Sequence of chain 1.A:
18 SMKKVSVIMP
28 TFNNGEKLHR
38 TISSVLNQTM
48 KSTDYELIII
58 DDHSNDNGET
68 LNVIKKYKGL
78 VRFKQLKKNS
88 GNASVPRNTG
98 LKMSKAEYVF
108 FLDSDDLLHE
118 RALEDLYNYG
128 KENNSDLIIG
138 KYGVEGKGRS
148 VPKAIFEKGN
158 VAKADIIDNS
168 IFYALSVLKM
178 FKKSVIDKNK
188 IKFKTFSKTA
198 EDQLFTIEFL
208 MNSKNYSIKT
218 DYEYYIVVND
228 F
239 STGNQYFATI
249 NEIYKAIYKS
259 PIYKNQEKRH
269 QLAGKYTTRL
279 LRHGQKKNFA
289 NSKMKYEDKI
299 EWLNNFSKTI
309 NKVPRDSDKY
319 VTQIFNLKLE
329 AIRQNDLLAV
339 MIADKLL

Binding-site contacts:
Ligand atom CAW contacts residue HIS281 of chain 1.A at 3.6 Å.
Ligand atom CAS contacts residue ARG280 of chain 1.A at 3.4 Å.
Ligand atom OAB contacts residue PRO149 of chain 1.A at 3.6 Å.
Ligand atom CAS contacts residue TYR170 of chain 1.A at 3.3 Å (hydrophobic).
Ligand atom OAB contacts residue ALA171 of chain 1.A at 3.8 Å.
Ligand atom OAL contacts residue TYR170 of chain 1.A at 3.5 Å.
Ligand atom OAL contacts residue ARG280 of chain 1.A at 3.5 Å.
Ligand atom OAB contacts residue SER173 of chain 1.A at 3.7 Å.
Ligand atom OAK contacts residue GLN200 of chain 1.A at 3.1 Å (h-bond).
Ligand atom PBL contacts residue TYR170 of chain 1.A at 3.6 Å.
Ligand atom OAO contacts residue THR276 of chain 1.A at 3.6 Å.
Ligand atom OAY contacts residue SER173 of chain 1.A at 3.5 Å (h-bond).
Ligand atom OAP contacts residue ALA171 of chain 1.A at 3.6 Å.
Ligand atom CAU contacts residue TYR170 of chain 1.A at 3.5 Å (hydrophobic).
Ligand atom CBH contacts residue HIS281 of chain 1.A at 3.6 Å.
Ligand atom OAP contacts residue ARG277 of chain 1.A at 2.8 Å (salt-bridge).
Ligand atom OAA contacts residue LYS273 of chain 1.A at 2.9 Å (salt-bridge).
Ligand atom OBA contacts residue ARG277 of chain 1.A at 3.5 Å (salt-bridge).
Ligand atom OAH contacts residue ALA151 of chain 1.A at 2.9 Å.
Ligand atom OAO contacts residue THR320 of chain 1.A at 2.6 Å (h-bond).
Ligand atom OAX contacts residue ARG280 of chain 1.A at 3.5 Å (salt-bridge).
Ligand atom CBI contacts residue ASP199 of chain 1.A at 3.7 Å.
Ligand atom PBL contacts residue ARG280 of chain 1.A at 3.8 Å.
Ligand atom OBB contacts residue PRO149 of chain 1.A at 3.7 Å.
Ligand atom OAB contacts residue LEU172 of chain 1.A at 3.6 Å.
Ligand atom OAA contacts residue TYR170 of chain 1.A at 2.6 Å (h-bond).
Ligand atom PBM contacts residue LEU172 of chain 1.A at 3.7 Å.
Ligand atom OAQ contacts residue LYS150 of chain 1.A at 2.8 Å (salt-bridge).
Ligand atom OAP contacts residue LEU172 of chain 1.A at 2.8 Å (h-bond).
Ligand atom OAO contacts residue ARG280 of chain 1.A at 2.7 Å (salt-bridge).
Ligand atom OAJ contacts residue TYR170 of chain 1.A at 2.5 Å (h-bond).
Ligand atom OAK contacts residue ASP199 of chain 1.A at 3.0 Å (salt-bridge).
Ligand atom OAL contacts residue HIS281 of chain 1.A at 3.4 Å (h-bond).
Ligand atom OAF contacts residue ASP199 of chain 1.A at 2.5 Å (salt-bridge).
Ligand atom OAQ contacts residue ALA151 of chain 1.A at 2.8 Å (h-bond).
Ligand atom CAV contacts residue ARG277 of chain 1.A at 3.7 Å.
Ligand atom CAV contacts residue TYR170 of chain 1.A at 3.6 Å (hydrophobic).
Ligand atom OAP contacts residue TYR170 of chain 1.A at 3.6 Å.
Ligand atom CAT contacts residue ARG277 of chain 1.A at 3.5 Å.
Ligand atom CBD contacts residue ASP199 of chain 1.A at 3.6 Å.

This protein binds this small molecule.
Small molecule (SMILES): O=P(O)(O)OC[C@H](O)[C@H](O)[C@H](O)COP(=O)(O)OC[C@H](O)[C@H](O)[C@H](O)COP(=O)(O)OC[C@@H](O)[C@@H](O)[C@@H](O)CO